A protein and the small-molecule ligand that binds it are described below.
Small molecule (SMILES): CC(=O)N[C@@H]1[C@@H](O)[C@H](O)[C@@H](CO)O[C@H]1O

Sequence of chain 1.C:
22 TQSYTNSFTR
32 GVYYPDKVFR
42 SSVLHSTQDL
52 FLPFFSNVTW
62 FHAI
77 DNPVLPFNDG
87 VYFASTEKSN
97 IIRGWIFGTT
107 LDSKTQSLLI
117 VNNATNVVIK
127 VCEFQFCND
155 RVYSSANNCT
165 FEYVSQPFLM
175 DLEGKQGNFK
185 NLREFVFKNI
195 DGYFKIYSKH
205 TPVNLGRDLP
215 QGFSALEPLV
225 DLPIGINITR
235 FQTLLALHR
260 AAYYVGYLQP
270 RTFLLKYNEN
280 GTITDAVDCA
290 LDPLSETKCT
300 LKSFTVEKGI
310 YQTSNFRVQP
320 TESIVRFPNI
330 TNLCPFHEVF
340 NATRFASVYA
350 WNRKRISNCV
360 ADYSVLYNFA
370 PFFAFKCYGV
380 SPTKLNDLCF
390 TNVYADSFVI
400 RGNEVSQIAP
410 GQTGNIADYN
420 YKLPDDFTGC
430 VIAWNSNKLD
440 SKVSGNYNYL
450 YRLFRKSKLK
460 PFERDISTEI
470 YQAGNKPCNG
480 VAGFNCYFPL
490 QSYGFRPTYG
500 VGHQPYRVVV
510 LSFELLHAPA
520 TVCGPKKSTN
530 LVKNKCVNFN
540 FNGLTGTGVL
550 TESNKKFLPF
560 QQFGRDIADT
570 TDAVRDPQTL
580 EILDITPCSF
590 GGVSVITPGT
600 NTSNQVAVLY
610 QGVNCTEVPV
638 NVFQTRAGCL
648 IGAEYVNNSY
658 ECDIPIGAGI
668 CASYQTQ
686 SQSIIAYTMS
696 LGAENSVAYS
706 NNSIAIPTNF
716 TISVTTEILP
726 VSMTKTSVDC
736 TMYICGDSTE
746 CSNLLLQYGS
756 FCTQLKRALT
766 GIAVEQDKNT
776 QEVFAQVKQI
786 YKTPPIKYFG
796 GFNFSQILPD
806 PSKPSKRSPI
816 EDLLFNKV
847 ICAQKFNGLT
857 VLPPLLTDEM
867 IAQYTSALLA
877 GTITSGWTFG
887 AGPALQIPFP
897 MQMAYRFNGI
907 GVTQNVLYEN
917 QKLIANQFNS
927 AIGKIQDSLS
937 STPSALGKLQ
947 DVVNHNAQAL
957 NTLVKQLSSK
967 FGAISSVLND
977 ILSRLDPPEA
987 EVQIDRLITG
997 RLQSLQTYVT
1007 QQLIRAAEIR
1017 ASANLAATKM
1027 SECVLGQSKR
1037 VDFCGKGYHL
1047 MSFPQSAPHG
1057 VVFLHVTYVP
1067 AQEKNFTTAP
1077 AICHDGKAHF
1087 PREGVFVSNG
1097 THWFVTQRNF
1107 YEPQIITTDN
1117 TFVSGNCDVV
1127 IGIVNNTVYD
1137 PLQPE

Binding-site contacts:
Ligand atom C4 contacts residue ASN613 of chain 1.C at 4.2 Å.
Ligand atom C1 contacts residue ASN613 of chain 1.C at 1.4 Å.
Ligand atom C1 contacts residue GLU616 of chain 1.C at 4.0 Å.
Ligand atom N2 contacts residue ASN613 of chain 1.C at 2.9 Å (h-bond).
Ligand atom C3 contacts residue ASN613 of chain 1.C at 3.8 Å.
Ligand atom C6 contacts residue THR615 of chain 1.C at 4.3 Å.
Ligand atom C5 contacts residue THR615 of chain 1.C at 4.4 Å.
Ligand atom C4 contacts residue GLU616 of chain 1.C at 3.6 Å.
Ligand atom C1 contacts residue THR615 of chain 1.C at 4.5 Å.
Ligand atom O5 contacts residue ASN613 of chain 1.C at 2.4 Å (h-bond).
Ligand atom C5 contacts residue GLU616 of chain 1.C at 3.5 Å.
Ligand atom C2 contacts residue ASN613 of chain 1.C at 2.4 Å.
Ligand atom O7 contacts residue ASN613 of chain 1.C at 3.2 Å (h-bond).
Ligand atom C6 contacts residue GLU616 of chain 1.C at 3.4 Å.
Ligand atom C7 contacts residue ASN613 of chain 1.C at 3.2 Å.
Ligand atom O7 contacts residue GLU616 of chain 1.C at 4.4 Å.
Ligand atom O5 contacts residue THR615 of chain 1.C at 3.8 Å.
Ligand atom O6 contacts residue GLU616 of chain 1.C at 2.8 Å (salt-bridge).
Ligand atom C5 contacts residue ASN613 of chain 1.C at 3.7 Å.
Ligand atom O5 contacts residue GLU616 of chain 1.C at 3.1 Å.
Ligand atom C3 contacts residue GLU616 of chain 1.C at 4.5 Å.
Ligand atom C2 contacts residue GLU616 of chain 1.C at 4.2 Å.
Ligand atom C8 contacts residue ASN613 of chain 1.C at 4.4 Å.